Sequence of chain 1.B:
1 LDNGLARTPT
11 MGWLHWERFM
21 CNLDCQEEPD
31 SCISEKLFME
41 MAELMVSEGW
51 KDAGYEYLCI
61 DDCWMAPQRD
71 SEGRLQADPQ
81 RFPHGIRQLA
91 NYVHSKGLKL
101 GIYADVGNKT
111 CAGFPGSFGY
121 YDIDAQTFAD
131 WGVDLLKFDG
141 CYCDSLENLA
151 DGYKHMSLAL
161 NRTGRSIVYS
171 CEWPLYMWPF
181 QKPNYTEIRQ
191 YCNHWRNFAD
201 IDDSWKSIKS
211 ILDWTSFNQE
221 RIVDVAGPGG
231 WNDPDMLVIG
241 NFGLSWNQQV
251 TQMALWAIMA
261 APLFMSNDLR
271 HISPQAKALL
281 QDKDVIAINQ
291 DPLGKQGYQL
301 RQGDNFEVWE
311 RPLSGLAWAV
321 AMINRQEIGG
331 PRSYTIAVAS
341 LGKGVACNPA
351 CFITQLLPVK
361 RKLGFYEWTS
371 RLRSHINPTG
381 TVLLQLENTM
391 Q

This protein binds this small molecule.
Small molecule (SMILES): CC(=O)N[C@H]1[C@H](O[C@H]2[C@H](O)[C@@H](NC(C)=O)CO[C@@H]2CO)O[C@H](CO)[C@@H](O)[C@@H]1O

Binding-site contacts:
Ligand atom C8 contacts residue ASP144 of chain 1.B at 3.7 Å.
Ligand atom C8 contacts residue ASN148 of chain 1.B at 4.1 Å.
Ligand atom C6 contacts residue ASP144 of chain 1.B at 4.2 Å.
Ligand atom O3 contacts residue ASP144 of chain 1.B at 1.1 Å (salt-bridge).
Ligand atom C7 contacts residue PHE118 of chain 1.B at 4.3 Å (hydrophobic).
Ligand atom O7 contacts residue ASP144 of chain 1.B at 2.5 Å (salt-bridge).
Ligand atom O5 contacts residue ASN108 of chain 1.B at 2.4 Å (h-bond).
Ligand atom N2 contacts residue ASN108 of chain 1.B at 2.8 Å (h-bond).
Ligand atom C3 contacts residue PHE118 of chain 1.B at 3.9 Å (hydrophobic).
Ligand atom C7 contacts residue CYS143 of chain 1.B at 4.3 Å (hydrophobic).
Ligand atom C2 contacts residue PHE118 of chain 1.B at 4.1 Å (hydrophobic).
Ligand atom O5 contacts residue ASP144 of chain 1.B at 3.3 Å (salt-bridge).
Ligand atom O4 contacts residue ASP144 of chain 1.B at 3.8 Å.
Ligand atom C8 contacts residue ASN108 of chain 1.B at 4.2 Å.
Ligand atom C4 contacts residue ASP144 of chain 1.B at 3.3 Å.
Ligand atom C7 contacts residue TYR142 of chain 1.B at 4.2 Å (hydrophobic).
Ligand atom O3 contacts residue ASN148 of chain 1.B at 4.0 Å.
Ligand atom C3 contacts residue ASN108 of chain 1.B at 3.7 Å.
Ligand atom C2 contacts residue ASP144 of chain 1.B at 3.1 Å.
Ligand atom C8 contacts residue CYS143 of chain 1.B at 4.0 Å (hydrophobic).
Ligand atom C1 contacts residue ASP144 of chain 1.B at 4.1 Å.
Ligand atom C3 contacts residue ASP144 of chain 1.B at 2.4 Å.
Ligand atom N2 contacts residue PHE118 of chain 1.B at 3.5 Å.
Ligand atom N2 contacts residue ASP144 of chain 1.B at 3.4 Å (salt-bridge).
Ligand atom C7 contacts residue ASN148 of chain 1.B at 4.2 Å.
Ligand atom C8 contacts residue TYR142 of chain 1.B at 4.1 Å (hydrophobic).
Ligand atom C8 contacts residue PHE118 of chain 1.B at 3.7 Å (hydrophobic).
Ligand atom O6 contacts residue ASP144 of chain 1.B at 4.4 Å.
Ligand atom C5 contacts residue ASN108 of chain 1.B at 3.7 Å.
Ligand atom C5 contacts residue ASP144 of chain 1.B at 4.3 Å.
Ligand atom C7 contacts residue ASP144 of chain 1.B at 3.4 Å.
Ligand atom O7 contacts residue ASN108 of chain 1.B at 3.7 Å.
Ligand atom C7 contacts residue ASN108 of chain 1.B at 3.4 Å.
Ligand atom C8 contacts residue GLY107 of chain 1.B at 3.9 Å.
Ligand atom O7 contacts residue CYS143 of chain 1.B at 3.4 Å.
Ligand atom C4 contacts residue ASN108 of chain 1.B at 4.2 Å.
Ligand atom C1 contacts residue PHE118 of chain 1.B at 3.8 Å (hydrophobic).
Ligand atom C1 contacts residue ASN108 of chain 1.B at 1.5 Å.
Ligand atom O7 contacts residue TYR142 of chain 1.B at 3.8 Å.
Ligand atom C2 contacts residue ASN108 of chain 1.B at 2.3 Å.